Binding-site contacts:
Ligand atom OP2 contacts residue GLY49 of chain 58.E at 4.2 Å.
Ligand atom C8 contacts residue TRP47 of chain 58.D at 3.8 Å (hydrophobic).
Ligand atom C4 contacts residue TRP47 of chain 58.D at 3.9 Å (hydrophobic).
Ligand atom N1 contacts residue THR48 of chain 58.D at 4.0 Å.
Ligand atom N6 contacts residue TYR50 of chain 58.D at 4.2 Å.
Ligand atom O4' contacts residue TRP47 of chain 58.D at 4.1 Å.
Ligand atom N1 contacts residue TRP47 of chain 58.D at 4.3 Å.
Ligand atom N9 contacts residue TRP47 of chain 58.D at 3.9 Å.
Ligand atom N6 contacts residue TRP47 of chain 58.D at 3.8 Å.
Ligand atom C5' contacts residue VAL178 of chain 58.E at 4.5 Å (hydrophobic).
Ligand atom N7 contacts residue TRP47 of chain 58.D at 3.7 Å.
Ligand atom C1' contacts residue TRP47 of chain 58.D at 4.3 Å (hydrophobic).
Ligand atom OP2 contacts residue VAL178 of chain 58.E at 4.5 Å.
Ligand atom N3 contacts residue TRP47 of chain 58.D at 4.1 Å.
Ligand atom C2 contacts residue TRP47 of chain 58.D at 4.2 Å (hydrophobic).
Ligand atom O4' contacts residue LYS143 of chain 58.D at 4.1 Å.
Ligand atom N6 contacts residue THR48 of chain 58.D at 3.3 Å (h-bond).
Ligand atom C6 contacts residue THR48 of chain 58.D at 4.2 Å.
Ligand atom C6 contacts residue TRP47 of chain 58.D at 3.9 Å (hydrophobic).
Ligand atom C5 contacts residue TRP47 of chain 58.D at 3.8 Å (hydrophobic).

Sequence of chain 58.D:
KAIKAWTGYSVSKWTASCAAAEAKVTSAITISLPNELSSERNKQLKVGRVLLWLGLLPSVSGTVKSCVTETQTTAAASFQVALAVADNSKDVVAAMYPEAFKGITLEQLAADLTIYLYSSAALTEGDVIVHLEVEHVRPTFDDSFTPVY

Sequence of chain 58.E:
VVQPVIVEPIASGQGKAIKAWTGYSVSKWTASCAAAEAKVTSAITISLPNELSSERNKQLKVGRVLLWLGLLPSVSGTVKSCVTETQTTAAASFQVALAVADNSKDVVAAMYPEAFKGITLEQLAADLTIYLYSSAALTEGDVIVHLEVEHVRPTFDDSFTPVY

A small-molecule ligand and the protein it binds are described below.
Small molecule (SMILES): Nc1ncnc2c1ncn2[C@@H]1O[C@H](COO[C@@H]2C[C@@H](CO[P](=O)(O)O[C@H]3[C@@H](O)[C@H](n4cnc5c(N)ncnc54)O[C@@H]3COP(=O)=O)O[C@H]2n2ccc(=O)[nH]c2=O)[C@@H](OOP(O)OC[C@H]2O[C@@H](n3ccc(=O)[nH]c3=O)[C@H](O)[C@@H]2O)[C@H]1O.Op1oo1